Sequence of chain 1.A:
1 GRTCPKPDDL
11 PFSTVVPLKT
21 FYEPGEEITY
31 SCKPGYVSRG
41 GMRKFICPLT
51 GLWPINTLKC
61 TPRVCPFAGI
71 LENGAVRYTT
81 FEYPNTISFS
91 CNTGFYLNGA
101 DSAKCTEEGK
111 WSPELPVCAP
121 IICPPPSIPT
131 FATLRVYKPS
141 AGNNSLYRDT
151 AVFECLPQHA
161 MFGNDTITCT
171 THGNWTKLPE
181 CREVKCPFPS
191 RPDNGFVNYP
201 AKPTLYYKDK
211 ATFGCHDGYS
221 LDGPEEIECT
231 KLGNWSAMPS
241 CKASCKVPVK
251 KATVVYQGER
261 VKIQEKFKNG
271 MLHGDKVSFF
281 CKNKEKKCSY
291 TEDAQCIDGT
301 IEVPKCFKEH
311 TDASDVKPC

Binding-site contacts:
Ligand atom C4 contacts residue ASN234 of chain 1.A at 4.1 Å.
Ligand atom C5 contacts residue ASN234 of chain 1.A at 3.6 Å.
Ligand atom N2 contacts residue ASN234 of chain 1.A at 3.0 Å (h-bond).
Ligand atom O5 contacts residue ASN234 of chain 1.A at 2.3 Å (h-bond).
Ligand atom C3 contacts residue ASN234 of chain 1.A at 3.8 Å.
Ligand atom C7 contacts residue SER236 of chain 1.A at 4.4 Å.
Ligand atom C7 contacts residue TRP235 of chain 1.A at 3.9 Å (hydrophobic).
Ligand atom C8 contacts residue SER236 of chain 1.A at 3.1 Å.
Ligand atom O7 contacts residue TRP235 of chain 1.A at 4.0 Å.
Ligand atom C7 contacts residue ASN234 of chain 1.A at 3.5 Å.
Ligand atom C8 contacts residue TRP235 of chain 1.A at 3.7 Å (hydrophobic).
Ligand atom O5 contacts residue LEU232 of chain 1.A at 4.5 Å.
Ligand atom C6 contacts residue LEU232 of chain 1.A at 4.2 Å (hydrophobic).
Ligand atom C2 contacts residue ASN234 of chain 1.A at 2.5 Å.
Ligand atom O7 contacts residue ASN234 of chain 1.A at 3.5 Å (h-bond).
Ligand atom C5 contacts residue LEU232 of chain 1.A at 3.9 Å (hydrophobic).
Ligand atom C1 contacts residue ASN234 of chain 1.A at 1.4 Å.

This protein binds this small molecule.
Small molecule (SMILES): CC(=O)N[C@H]1[C@@H](O[C@H]2[C@H](O)[C@@H](NC(C)=O)CO[C@@H]2CO)O[C@H](CO)[C@@H](O)[C@@H]1O